Binding-site contacts:
Ligand atom C6 contacts residue ASN590 of chain 1.C at 4.0 Å.
Ligand atom C3 contacts residue ASN590 of chain 1.C at 3.5 Å.
Ligand atom C7 contacts residue ASN590 of chain 1.C at 3.4 Å.
Ligand atom O5 contacts residue ASN590 of chain 1.C at 2.1 Å (h-bond).
Ligand atom C4 contacts residue ASN590 of chain 1.C at 4.1 Å.
Ligand atom C1 contacts residue ASN590 of chain 1.C at 1.4 Å.
Ligand atom C2 contacts residue ASN590 of chain 1.C at 2.1 Å.
Ligand atom O7 contacts residue ASN590 of chain 1.C at 3.9 Å.
Ligand atom N2 contacts residue ASN590 of chain 1.C at 2.6 Å (h-bond).
Ligand atom C8 contacts residue ASN590 of chain 1.C at 4.4 Å.
Ligand atom C5 contacts residue ASN590 of chain 1.C at 3.5 Å.

The small molecule below binds the protein below.
Small molecule (SMILES): CC(=O)N[C@@H]1[C@@H](O)[C@H](O)[C@@H](CO)O[C@H]1O

Sequence of chain 1.C:
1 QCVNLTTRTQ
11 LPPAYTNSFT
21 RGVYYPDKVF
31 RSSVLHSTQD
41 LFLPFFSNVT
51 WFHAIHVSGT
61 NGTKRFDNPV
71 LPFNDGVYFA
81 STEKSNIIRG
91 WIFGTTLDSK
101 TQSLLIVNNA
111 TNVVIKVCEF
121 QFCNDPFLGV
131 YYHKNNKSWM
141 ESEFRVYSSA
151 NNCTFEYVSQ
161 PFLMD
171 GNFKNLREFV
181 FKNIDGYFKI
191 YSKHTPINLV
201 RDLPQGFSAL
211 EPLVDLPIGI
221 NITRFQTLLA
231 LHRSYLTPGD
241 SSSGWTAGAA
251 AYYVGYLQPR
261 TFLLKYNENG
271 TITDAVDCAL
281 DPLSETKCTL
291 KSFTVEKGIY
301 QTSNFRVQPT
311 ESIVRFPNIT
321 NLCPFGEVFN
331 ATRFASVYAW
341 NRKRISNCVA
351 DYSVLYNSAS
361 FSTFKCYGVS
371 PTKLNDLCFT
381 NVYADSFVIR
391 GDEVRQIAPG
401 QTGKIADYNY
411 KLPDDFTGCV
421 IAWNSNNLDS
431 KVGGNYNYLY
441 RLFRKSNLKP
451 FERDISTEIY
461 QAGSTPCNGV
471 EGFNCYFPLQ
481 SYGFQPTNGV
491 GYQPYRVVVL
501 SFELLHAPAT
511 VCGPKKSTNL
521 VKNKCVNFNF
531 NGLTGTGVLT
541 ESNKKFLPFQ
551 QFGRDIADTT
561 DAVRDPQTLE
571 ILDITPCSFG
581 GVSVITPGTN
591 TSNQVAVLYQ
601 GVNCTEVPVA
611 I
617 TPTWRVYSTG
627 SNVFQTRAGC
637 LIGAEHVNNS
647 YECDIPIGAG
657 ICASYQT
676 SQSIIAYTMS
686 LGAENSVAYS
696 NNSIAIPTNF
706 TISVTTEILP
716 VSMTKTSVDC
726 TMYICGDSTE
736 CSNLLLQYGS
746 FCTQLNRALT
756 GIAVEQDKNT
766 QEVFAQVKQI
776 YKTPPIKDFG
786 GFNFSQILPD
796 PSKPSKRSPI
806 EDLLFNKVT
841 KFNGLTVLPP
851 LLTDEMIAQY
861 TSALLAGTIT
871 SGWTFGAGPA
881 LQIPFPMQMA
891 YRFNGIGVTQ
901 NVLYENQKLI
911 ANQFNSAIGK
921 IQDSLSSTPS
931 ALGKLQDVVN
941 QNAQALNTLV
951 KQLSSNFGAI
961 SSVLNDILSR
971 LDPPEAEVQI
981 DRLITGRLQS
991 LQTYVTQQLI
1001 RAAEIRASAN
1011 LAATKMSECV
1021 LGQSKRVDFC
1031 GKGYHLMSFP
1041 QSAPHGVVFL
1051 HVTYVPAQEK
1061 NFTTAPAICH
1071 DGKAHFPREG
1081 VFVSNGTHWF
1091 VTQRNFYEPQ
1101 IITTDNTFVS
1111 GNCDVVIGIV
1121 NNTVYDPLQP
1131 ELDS